Binding-site contacts:
Ligand atom C2 contacts residue ASN67 of chain 31.A at 2.5 Å.
Ligand atom C8 contacts residue ASN67 of chain 31.A at 4.0 Å.
Ligand atom C8 contacts residue MET118 of chain 31.A at 3.8 Å (hydrophobic).
Ligand atom C5 contacts residue ASN67 of chain 31.A at 3.7 Å.
Ligand atom O5 contacts residue ASN67 of chain 31.A at 2.4 Å (h-bond).
Ligand atom C3 contacts residue ASN67 of chain 31.A at 3.8 Å.
Ligand atom O7 contacts residue ASN67 of chain 31.A at 3.0 Å (h-bond).
Ligand atom C7 contacts residue ASN67 of chain 31.A at 3.2 Å.
Ligand atom C7 contacts residue MET118 of chain 31.A at 4.0 Å (hydrophobic).
Ligand atom N2 contacts residue ASN67 of chain 31.A at 2.9 Å (h-bond).
Ligand atom C8 contacts residue PHE90 of chain 31.A at 4.0 Å (hydrophobic).
Ligand atom C4 contacts residue ASN67 of chain 31.A at 4.2 Å.
Ligand atom O7 contacts residue MET118 of chain 31.A at 3.5 Å.
Ligand atom C1 contacts residue ASN67 of chain 31.A at 1.4 Å.

Sequence of chain 31.A:
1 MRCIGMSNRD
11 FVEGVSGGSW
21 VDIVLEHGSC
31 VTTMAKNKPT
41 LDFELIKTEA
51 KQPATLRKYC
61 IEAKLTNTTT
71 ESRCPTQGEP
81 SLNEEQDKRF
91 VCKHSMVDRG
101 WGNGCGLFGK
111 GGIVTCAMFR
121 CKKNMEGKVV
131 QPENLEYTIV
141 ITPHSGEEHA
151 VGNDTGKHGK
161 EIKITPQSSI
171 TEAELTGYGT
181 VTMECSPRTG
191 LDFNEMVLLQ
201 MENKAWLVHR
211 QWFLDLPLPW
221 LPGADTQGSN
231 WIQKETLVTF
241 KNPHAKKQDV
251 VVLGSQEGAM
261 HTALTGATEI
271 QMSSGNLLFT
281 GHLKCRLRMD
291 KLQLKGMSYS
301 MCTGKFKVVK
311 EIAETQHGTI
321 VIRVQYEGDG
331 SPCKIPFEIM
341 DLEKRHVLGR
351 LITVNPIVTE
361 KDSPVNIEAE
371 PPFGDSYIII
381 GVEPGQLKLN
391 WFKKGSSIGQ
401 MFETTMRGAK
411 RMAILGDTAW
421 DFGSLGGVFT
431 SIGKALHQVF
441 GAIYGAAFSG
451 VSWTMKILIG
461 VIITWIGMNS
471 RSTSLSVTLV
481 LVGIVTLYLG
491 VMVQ

This protein binds this small molecule.
Small molecule (SMILES): CC(=O)N[C@@H]1[C@@H](O)[C@H](O)[C@@H](CO)O[C@H]1O